Binding-site contacts:
Ligand atom C4 contacts residue TRP428 of chain 1.B at 3.8 Å (hydrophobic).
Ligand atom O6 contacts residue GLU427 of chain 1.B at 2.7 Å (salt-bridge).
Ligand atom O6 contacts residue TRP346 of chain 1.B at 3.6 Å.
Ligand atom C3 contacts residue TRP428 of chain 1.B at 3.8 Å (hydrophobic).
Ligand atom C6 contacts residue PHE436 of chain 1.B at 3.8 Å (hydrophobic).
Ligand atom C2 contacts residue TRP144 of chain 1.B at 3.9 Å (hydrophobic).
Ligand atom C3 contacts residue GLU373 of chain 1.B at 3.7 Å.
Ligand atom O4 contacts residue GLN42 of chain 1.B at 3.3 Å (h-bond).
Ligand atom C3 contacts residue GLN42 of chain 1.B at 3.7 Å.
Ligand atom O3 contacts residue HIS143 of chain 1.B at 3.1 Å (h-bond).
Ligand atom C2 contacts residue HIS143 of chain 1.B at 3.9 Å.
Ligand atom C6 contacts residue TRP346 of chain 1.B at 3.8 Å (hydrophobic).
Ligand atom N5 contacts residue GLU373 of chain 1.B at 3.0 Å (salt-bridge).
Ligand atom O4 contacts residue TRP428 of chain 1.B at 3.7 Å.
Ligand atom O2 contacts residue GLU373 of chain 1.B at 2.9 Å (salt-bridge).
Ligand atom O2 contacts residue ASN187 of chain 1.B at 2.9 Å (h-bond).
Ligand atom C5 contacts residue TYR317 of chain 1.B at 3.4 Å (hydrophobic).
Ligand atom C3 contacts residue HIS143 of chain 1.B at 3.9 Å.
Ligand atom C5 contacts residue GLU373 of chain 1.B at 3.6 Å.
Ligand atom C5 contacts residue TRP420 of chain 1.B at 4.0 Å (hydrophobic).
Ligand atom C6 contacts residue TYR317 of chain 1.B at 3.9 Å (hydrophobic).
Ligand atom O3 contacts residue GLN42 of chain 1.B at 2.4 Å (h-bond).
Ligand atom C4 contacts residue TRP420 of chain 1.B at 4.0 Å (hydrophobic).
Ligand atom N5 contacts residue TYR317 of chain 1.B at 3.3 Å (h-bond).
Ligand atom C3 contacts residue TRP420 of chain 1.B at 3.8 Å (hydrophobic).
Ligand atom O2 contacts residue TRP144 of chain 1.B at 4.2 Å.
Ligand atom O4 contacts residue GLU427 of chain 1.B at 2.7 Å (salt-bridge).
Ligand atom O2 contacts residue ASN315 of chain 1.B at 4.1 Å.
Ligand atom O3 contacts residue TRP420 of chain 1.B at 3.5 Å.
Ligand atom C2 contacts residue ASN187 of chain 1.B at 4.0 Å.
Ligand atom C6 contacts residue GLU427 of chain 1.B at 3.5 Å.
Ligand atom C2 contacts residue GLU373 of chain 1.B at 3.6 Å.
Ligand atom C1 contacts residue GLU373 of chain 1.B at 3.4 Å.
Ligand atom O4 contacts residue TRP420 of chain 1.B at 3.2 Å (h-bond).
Ligand atom O3 contacts residue TRP428 of chain 1.B at 3.0 Å (h-bond).
Ligand atom O2 contacts residue HIS143 of chain 1.B at 3.1 Å (h-bond).
Ligand atom O2 contacts residue GLU188 of chain 1.B at 3.8 Å.
Ligand atom C2 contacts residue GLU188 of chain 1.B at 3.8 Å.
Ligand atom C1 contacts residue GLU188 of chain 1.B at 3.2 Å.
Ligand atom C4 contacts residue GLU427 of chain 1.B at 3.6 Å.

Sequence of chain 1.B:
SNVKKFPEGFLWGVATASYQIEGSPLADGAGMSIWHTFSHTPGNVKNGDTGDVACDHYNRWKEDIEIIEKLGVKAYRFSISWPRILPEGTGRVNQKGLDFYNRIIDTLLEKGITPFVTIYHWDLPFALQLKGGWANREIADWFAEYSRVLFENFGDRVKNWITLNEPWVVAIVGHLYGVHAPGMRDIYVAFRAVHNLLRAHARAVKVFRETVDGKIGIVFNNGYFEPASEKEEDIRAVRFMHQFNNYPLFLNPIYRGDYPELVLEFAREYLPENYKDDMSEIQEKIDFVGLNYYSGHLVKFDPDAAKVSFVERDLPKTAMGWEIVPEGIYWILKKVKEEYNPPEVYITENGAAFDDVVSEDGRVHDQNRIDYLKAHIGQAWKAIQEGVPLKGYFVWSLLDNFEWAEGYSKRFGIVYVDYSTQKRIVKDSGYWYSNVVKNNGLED

The small molecule below binds the protein below.
Small molecule (SMILES): OC[C@H]1NC[C@H](O)[C@@H](O)[C@@H]1O